The protein below binds the small molecule below.
Small molecule (SMILES): Cn1c(=O)c2c(nc(N3CCC[C@@H](N)C3)n2Cc2ccccc2Br)n(C)c1=O

Binding-site contacts:
Ligand atom C4 contacts residue TRP187 of chain 1.D at 4.0 Å (hydrophobic).
Ligand atom C3 contacts residue TRP187 of chain 1.D at 3.9 Å (hydrophobic).
Ligand atom O25 contacts residue TRP187 of chain 1.D at 4.2 Å.
Ligand atom C21 contacts residue TRP187 of chain 1.D at 3.7 Å (hydrophobic).
Ligand atom C19 contacts residue VAL282 of chain 1.D at 4.0 Å (hydrophobic).
Ligand atom O12 contacts residue TRP187 of chain 1.D at 3.9 Å.
Ligand atom C4 contacts residue SER281 of chain 1.D at 4.1 Å.
Ligand atom C22 contacts residue ASN279 of chain 1.D at 4.5 Å.
Ligand atom C22 contacts residue SER281 of chain 1.D at 4.2 Å.
Ligand atom O12 contacts residue SER281 of chain 1.D at 3.4 Å.
Ligand atom C6 contacts residue VAL282 of chain 1.D at 4.1 Å (hydrophobic).
Ligand atom C15 contacts residue ALA280 of chain 1.D at 4.1 Å (hydrophobic).
Ligand atom C28 contacts residue SER281 of chain 1.D at 4.2 Å.
Ligand atom C16 contacts residue SER281 of chain 1.D at 3.6 Å.
Ligand atom C15 contacts residue SER281 of chain 1.D at 4.0 Å.
Ligand atom C14 contacts residue TRP187 of chain 1.D at 3.3 Å (hydrophobic).
Ligand atom C6 contacts residue SER281 of chain 1.D at 4.5 Å.
Ligand atom BR contacts residue ALA280 of chain 1.D at 3.7 Å.
Ligand atom BR contacts residue PRO278 of chain 1.D at 3.9 Å.
Ligand atom C4 contacts residue ALA280 of chain 1.D at 4.5 Å (hydrophobic).
Ligand atom C17 contacts residue TRP187 of chain 1.D at 3.7 Å (hydrophobic).
Ligand atom BR contacts residue SER281 of chain 1.D at 4.5 Å.
Ligand atom C18 contacts residue TRP187 of chain 1.D at 3.9 Å (hydrophobic).
Ligand atom N7 contacts residue TRP187 of chain 1.D at 3.8 Å.
Ligand atom C2 contacts residue TRP187 of chain 1.D at 3.6 Å (hydrophobic).
Ligand atom C5 contacts residue TRP187 of chain 1.D at 3.7 Å (hydrophobic).
Ligand atom N10 contacts residue TRP187 of chain 1.D at 3.6 Å.
Ligand atom C9 contacts residue SER281 of chain 1.D at 3.8 Å.
Ligand atom C19 contacts residue TRP187 of chain 1.D at 4.2 Å (hydrophobic).
Ligand atom C24 contacts residue SER281 of chain 1.D at 3.8 Å.
Ligand atom C22 contacts residue ALA280 of chain 1.D at 4.5 Å (hydrophobic).
Ligand atom N8 contacts residue TRP187 of chain 1.D at 4.1 Å.
Ligand atom C6 contacts residue TRP187 of chain 1.D at 3.5 Å (hydrophobic).
Ligand atom N11 contacts residue TRP187 of chain 1.D at 3.6 Å.
Ligand atom N1 contacts residue TRP187 of chain 1.D at 3.7 Å.
Ligand atom O12 contacts residue VAL282 of chain 1.D at 2.9 Å (h-bond).
Ligand atom BR contacts residue ASN279 of chain 1.D at 4.1 Å.

Sequence of chain 1.D:
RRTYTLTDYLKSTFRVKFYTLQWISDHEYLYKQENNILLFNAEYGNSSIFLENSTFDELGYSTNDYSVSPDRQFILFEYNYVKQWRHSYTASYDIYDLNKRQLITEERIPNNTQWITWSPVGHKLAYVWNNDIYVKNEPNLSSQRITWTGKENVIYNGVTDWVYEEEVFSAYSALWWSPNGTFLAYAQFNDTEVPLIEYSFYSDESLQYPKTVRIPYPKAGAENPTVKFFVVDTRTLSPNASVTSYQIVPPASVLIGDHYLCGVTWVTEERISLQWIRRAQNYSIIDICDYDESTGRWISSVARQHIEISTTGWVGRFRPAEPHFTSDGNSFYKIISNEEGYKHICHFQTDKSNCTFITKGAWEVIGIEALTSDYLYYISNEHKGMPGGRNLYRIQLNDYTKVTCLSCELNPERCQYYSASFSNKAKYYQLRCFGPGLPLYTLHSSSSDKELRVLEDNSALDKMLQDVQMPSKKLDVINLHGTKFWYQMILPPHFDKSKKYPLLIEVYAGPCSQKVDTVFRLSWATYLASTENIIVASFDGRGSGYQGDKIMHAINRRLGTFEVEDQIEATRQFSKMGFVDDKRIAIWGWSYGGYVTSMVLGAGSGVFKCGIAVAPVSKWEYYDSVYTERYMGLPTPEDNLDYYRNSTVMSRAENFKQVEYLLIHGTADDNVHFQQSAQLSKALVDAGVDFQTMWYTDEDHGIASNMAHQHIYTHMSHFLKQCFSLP